Sequence of chain 2.A:
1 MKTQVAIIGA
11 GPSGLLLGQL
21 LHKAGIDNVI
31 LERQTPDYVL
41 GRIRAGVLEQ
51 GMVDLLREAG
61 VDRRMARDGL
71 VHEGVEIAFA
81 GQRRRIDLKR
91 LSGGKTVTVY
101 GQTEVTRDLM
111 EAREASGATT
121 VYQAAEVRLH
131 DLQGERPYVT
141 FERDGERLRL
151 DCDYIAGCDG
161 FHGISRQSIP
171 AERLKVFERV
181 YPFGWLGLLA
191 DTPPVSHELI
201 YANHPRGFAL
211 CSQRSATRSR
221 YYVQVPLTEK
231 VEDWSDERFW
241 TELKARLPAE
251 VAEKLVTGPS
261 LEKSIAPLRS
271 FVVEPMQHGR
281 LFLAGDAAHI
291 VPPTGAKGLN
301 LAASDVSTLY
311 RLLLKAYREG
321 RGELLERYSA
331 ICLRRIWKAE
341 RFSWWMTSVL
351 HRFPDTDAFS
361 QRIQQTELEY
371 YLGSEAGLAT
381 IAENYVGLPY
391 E

A small-molecule ligand and the protein it binds are described below.
Small molecule (SMILES): Nc1ccc(C(=O)O)cc1

Binding-site contacts:
Ligand atom C1 contacts residue TYR222 of chain 2.A at 4.0 Å (hydrophobic).
Ligand atom N4 contacts residue PRO293 of chain 2.A at 3.0 Å (h-bond).
Ligand atom C5 contacts residue FAD1 of chain 2.B at 3.6 Å.
Ligand atom O1' contacts residue GLY46 of chain 2.A at 3.8 Å.
Ligand atom C6 contacts residue TYR222 of chain 2.A at 3.7 Å (hydrophobic).
Ligand atom C1' contacts residue GLY46 of chain 2.A at 4.0 Å.
Ligand atom C4 contacts residue FAD1 of chain 2.B at 3.9 Å.
Ligand atom C3 contacts residue TYR201 of chain 2.A at 3.4 Å (hydrophobic).
Ligand atom C3 contacts residue LEU210 of chain 2.A at 3.9 Å (hydrophobic).
Ligand atom C4 contacts residue LEU210 of chain 2.A at 3.7 Å (hydrophobic).
Ligand atom C2 contacts residue SER212 of chain 2.A at 3.7 Å.
Ligand atom C5 contacts residue LEU210 of chain 2.A at 3.9 Å (hydrophobic).
Ligand atom O2' contacts residue ARG214 of chain 2.A at 3.1 Å (salt-bridge).
Ligand atom O2' contacts residue ARG220 of chain 2.A at 3.8 Å.
Ligand atom C3 contacts residue FAD1 of chain 2.B at 4.0 Å.
Ligand atom O2' contacts residue GLY46 of chain 2.A at 4.0 Å.
Ligand atom C3 contacts residue LEU199 of chain 2.A at 3.8 Å (hydrophobic).
Ligand atom O1' contacts residue ARG214 of chain 2.A at 3.0 Å (salt-bridge).
Ligand atom N4 contacts residue THR294 of chain 2.A at 3.3 Å (h-bond).
Ligand atom C2 contacts residue VAL47 of chain 2.A at 3.7 Å (hydrophobic).
Ligand atom C4 contacts residue PRO293 of chain 2.A at 3.7 Å (hydrophobic).
Ligand atom C1' contacts residue ARG214 of chain 2.A at 3.7 Å.
Ligand atom C4 contacts residue ALA296 of chain 2.A at 4.0 Å (hydrophobic).
Ligand atom C1' contacts residue SER212 of chain 2.A at 3.6 Å.
Ligand atom C5 contacts residue PRO293 of chain 2.A at 3.5 Å (hydrophobic).
Ligand atom O2' contacts residue TYR222 of chain 2.A at 2.7 Å (h-bond).
Ligand atom C4 contacts residue TYR201 of chain 2.A at 3.7 Å (hydrophobic).
Ligand atom C5 contacts residue TRP185 of chain 2.A at 3.5 Å (hydrophobic).
Ligand atom C1' contacts residue TYR222 of chain 2.A at 3.7 Å (hydrophobic).
Ligand atom C2 contacts residue LEU199 of chain 2.A at 3.8 Å (hydrophobic).
Ligand atom C1 contacts residue FAD1 of chain 2.B at 3.6 Å.
Ligand atom N4 contacts residue TYR201 of chain 2.A at 3.1 Å (h-bond).
Ligand atom O1' contacts residue SER212 of chain 2.A at 2.7 Å (h-bond).
Ligand atom N4 contacts residue LEU210 of chain 2.A at 4.1 Å.
Ligand atom N4 contacts residue ALA296 of chain 2.A at 3.8 Å.
Ligand atom O2' contacts residue ARG44 of chain 2.A at 3.6 Å (salt-bridge).
Ligand atom C2 contacts residue FAD1 of chain 2.B at 3.8 Å.
Ligand atom C6 contacts residue FAD1 of chain 2.B at 3.5 Å.
Ligand atom N4 contacts residue TRP185 of chain 2.A at 4.1 Å.
Ligand atom C3 contacts residue VAL47 of chain 2.A at 3.9 Å (hydrophobic).